Binding-site contacts:
Ligand atom C4 contacts residue CA1 of chain 1.S at 3.3 Å.
Ligand atom O4 contacts residue CA1 of chain 1.S at 2.5 Å.
Ligand atom O3 contacts residue ASP100 of chain 1.D at 2.5 Å (salt-bridge).
Ligand atom C6 contacts residue F1A1 of chain 1.V at 1.4 Å.
Ligand atom O4 contacts residue ASP97 of chain 1.D at 2.6 Å (salt-bridge).
Ligand atom C4 contacts residue ASP97 of chain 1.D at 3.4 Å.
Ligand atom O2 contacts residue ASN22 of chain 1.D at 3.0 Å (h-bond).
Ligand atom O3 contacts residue CA1 of chain 1.S at 2.5 Å.
Ligand atom O3 contacts residue CA1 of chain 1.T at 2.5 Å.
Ligand atom C5 contacts residue ASP97 of chain 1.D at 3.8 Å.
Ligand atom C5 contacts residue SER23 of chain 1.D at 3.8 Å.
Ligand atom C3 contacts residue CA1 of chain 1.T at 3.4 Å.
Ligand atom C6 contacts residue ASP97 of chain 1.D at 3.2 Å.
Ligand atom O3 contacts residue ASP102 of chain 1.D at 2.9 Å (salt-bridge).
Ligand atom O5 contacts residue SER24 of chain 1.D at 2.9 Å (h-bond).
Ligand atom C3 contacts residue ASP100 of chain 1.D at 3.1 Å.
Ligand atom O2 contacts residue ASP105 of chain 1.D at 3.7 Å.
Ligand atom C2 contacts residue ASP100 of chain 1.D at 4.0 Å.
Ligand atom C2 contacts residue GLY115 of chain 1.C at 3.4 Å.
Ligand atom C4 contacts residue F1A1 of chain 1.V at 3.3 Å.
Ligand atom C4 contacts residue CA1 of chain 1.T at 3.9 Å.
Ligand atom O5 contacts residue SER23 of chain 1.D at 3.6 Å.
Ligand atom C4 contacts residue ASP105 of chain 1.D at 3.3 Å.
Ligand atom C6 contacts residue SER23 of chain 1.D at 3.2 Å.
Ligand atom C4 contacts residue SER23 of chain 1.D at 3.7 Å.
Ligand atom O2 contacts residue GLY115 of chain 1.C at 2.5 Å (h-bond).
Ligand atom O2 contacts residue SER23 of chain 1.D at 3.3 Å.
Ligand atom C3 contacts residue CA1 of chain 1.S at 3.4 Å.
Ligand atom O5 contacts residue F1A1 of chain 1.V at 3.6 Å.
Ligand atom O4 contacts residue ASP100 of chain 1.D at 3.6 Å.
Ligand atom C7 contacts residue SER24 of chain 1.D at 3.5 Å.
Ligand atom O4 contacts residue GLU96 of chain 1.D at 3.4 Å (salt-bridge).
Ligand atom O4 contacts residue F1A1 of chain 1.V at 3.2 Å (h-bond).
Ligand atom O3 contacts residue ASP105 of chain 1.D at 3.0 Å (salt-bridge).
Ligand atom O4 contacts residue ASP105 of chain 1.D at 3.3 Å (salt-bridge).
Ligand atom O2 contacts residue CA1 of chain 1.T at 2.5 Å.
Ligand atom C1 contacts residue SER24 of chain 1.D at 3.6 Å.
Ligand atom C5 contacts residue F1A1 of chain 1.V at 2.5 Å.
Ligand atom C3 contacts residue ASP105 of chain 1.D at 3.7 Å.
Ligand atom C2 contacts residue CA1 of chain 1.T at 3.5 Å.

The small molecule below binds the protein below.
Small molecule (SMILES): CO[C@H]1O[C@H](CO)[C@@H](O)[C@H](O)[C@@H]1O

Sequence of chain 1.C:
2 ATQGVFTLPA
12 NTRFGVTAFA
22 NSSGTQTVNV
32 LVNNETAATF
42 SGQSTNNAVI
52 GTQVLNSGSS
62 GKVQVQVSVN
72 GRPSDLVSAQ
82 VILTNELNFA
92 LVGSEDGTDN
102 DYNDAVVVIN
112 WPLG

Sequence of chain 1.D:
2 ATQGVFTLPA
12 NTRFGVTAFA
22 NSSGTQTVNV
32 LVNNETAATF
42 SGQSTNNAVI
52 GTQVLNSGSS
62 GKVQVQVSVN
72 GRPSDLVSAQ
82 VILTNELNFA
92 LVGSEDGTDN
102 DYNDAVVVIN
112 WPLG